A small-molecule ligand and the protein it binds are described below.
Small molecule (SMILES): Cn1cnc2nc(N)[nH]c(=O)c21

Binding-site contacts:
Ligand atom N10 contacts residue PHE241 of chain 1.C at 3.0 Å.
Ligand atom N4 contacts residue ASP152 of chain 1.C at 3.5 Å.
Ligand atom N11 contacts residue TYR248 of chain 1.C at 3.8 Å.
Ligand atom O7 contacts residue TYR248 of chain 1.C at 4.1 Å.
Ligand atom C9 contacts residue GLU250 of chain 1.C at 2.2 Å.
Ligand atom N4 contacts residue TYR154 of chain 1.C at 4.2 Å.
Ligand atom C6 contacts residue ASP152 of chain 1.C at 4.1 Å.
Ligand atom C1 contacts residue ASP152 of chain 1.C at 3.2 Å.
Ligand atom O7 contacts residue TYR154 of chain 1.C at 3.8 Å.
Ligand atom N2 contacts residue TYR248 of chain 1.C at 4.1 Å.
Ligand atom N11 contacts residue GLU250 of chain 1.C at 3.6 Å (salt-bridge).
Ligand atom N11 contacts residue VAL243 of chain 1.C at 4.2 Å.
Ligand atom C5 contacts residue GLU250 of chain 1.C at 3.9 Å.
Ligand atom N11 contacts residue PHE178 of chain 1.C at 4.2 Å.
Ligand atom O7 contacts residue ASP152 of chain 1.C at 3.8 Å.
Ligand atom C9 contacts residue PHE241 of chain 1.C at 4.3 Å (hydrophobic).
Ligand atom C3 contacts residue TYR248 of chain 1.C at 4.2 Å (hydrophobic).
Ligand atom N8 contacts residue TYR248 of chain 1.C at 3.7 Å.
Ligand atom N8 contacts residue TYR154 of chain 1.C at 3.1 Å.
Ligand atom N11 contacts residue TYR154 of chain 1.C at 3.5 Å.
Ligand atom N4 contacts residue TYR248 of chain 1.C at 4.0 Å.
Ligand atom C5 contacts residue ASP152 of chain 1.C at 3.9 Å.
Ligand atom C3 contacts residue ASP152 of chain 1.C at 3.3 Å.
Ligand atom C5 contacts residue TYR154 of chain 1.C at 3.5 Å (hydrophobic).
Ligand atom C6 contacts residue GLU250 of chain 1.C at 2.5 Å.
Ligand atom N2 contacts residue ASP152 of chain 1.C at 3.9 Å.
Ligand atom C6 contacts residue TYR248 of chain 1.C at 3.8 Å (hydrophobic).
Ligand atom N8 contacts residue GLU250 of chain 1.C at 1.3 Å (salt-bridge).
Ligand atom C9 contacts residue TYR248 of chain 1.C at 3.7 Å (hydrophobic).
Ligand atom C12 contacts residue TYR154 of chain 1.C at 3.4 Å (hydrophobic).
Ligand atom C12 contacts residue TYR248 of chain 1.C at 4.0 Å (hydrophobic).
Ligand atom C5 contacts residue TYR248 of chain 1.C at 3.9 Å (hydrophobic).
Ligand atom C9 contacts residue TYR154 of chain 1.C at 3.4 Å (hydrophobic).
Ligand atom N10 contacts residue GLU250 of chain 1.C at 2.5 Å (salt-bridge).
Ligand atom N10 contacts residue TYR154 of chain 1.C at 4.1 Å.
Ligand atom N10 contacts residue TYR248 of chain 1.C at 3.9 Å.
Ligand atom C12 contacts residue GLU250 of chain 1.C at 4.2 Å.
Ligand atom O7 contacts residue GLU250 of chain 1.C at 3.0 Å (salt-bridge).
Ligand atom C6 contacts residue TYR154 of chain 1.C at 3.3 Å (hydrophobic).
Ligand atom N2 contacts residue TYR154 of chain 1.C at 4.1 Å.

Sequence of chain 1.C:
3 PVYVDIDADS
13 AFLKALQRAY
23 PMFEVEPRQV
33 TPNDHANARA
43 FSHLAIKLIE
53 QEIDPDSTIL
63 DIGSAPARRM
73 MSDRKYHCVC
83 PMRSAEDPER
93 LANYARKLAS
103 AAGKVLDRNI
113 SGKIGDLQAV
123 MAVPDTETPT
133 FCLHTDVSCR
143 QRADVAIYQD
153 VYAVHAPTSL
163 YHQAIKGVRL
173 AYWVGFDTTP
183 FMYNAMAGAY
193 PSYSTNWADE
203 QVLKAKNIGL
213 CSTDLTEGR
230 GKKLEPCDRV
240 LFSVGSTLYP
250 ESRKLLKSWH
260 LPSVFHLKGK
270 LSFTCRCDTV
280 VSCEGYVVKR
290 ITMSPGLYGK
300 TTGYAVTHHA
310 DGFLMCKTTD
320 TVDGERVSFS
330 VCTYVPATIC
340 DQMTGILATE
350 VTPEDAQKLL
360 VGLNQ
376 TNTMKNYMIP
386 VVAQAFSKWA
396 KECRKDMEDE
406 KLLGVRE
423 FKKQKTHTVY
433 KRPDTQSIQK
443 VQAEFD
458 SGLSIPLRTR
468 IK